Sequence of chain 1.A:
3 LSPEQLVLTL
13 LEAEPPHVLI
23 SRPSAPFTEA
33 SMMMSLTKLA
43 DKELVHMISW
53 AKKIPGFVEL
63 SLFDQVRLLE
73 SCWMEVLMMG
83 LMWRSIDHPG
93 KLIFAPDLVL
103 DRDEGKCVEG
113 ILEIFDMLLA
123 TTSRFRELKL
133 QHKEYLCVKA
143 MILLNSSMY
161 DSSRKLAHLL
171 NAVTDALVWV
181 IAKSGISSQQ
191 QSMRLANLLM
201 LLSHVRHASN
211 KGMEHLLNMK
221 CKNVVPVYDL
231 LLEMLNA

Binding-site contacts:
Ligand atom C1 contacts residue LEU79 of chain 1.A at 4.0 Å (hydrophobic).
Ligand atom N11 contacts residue MET80 of chain 1.A at 3.6 Å.
Ligand atom C2 contacts residue LEU83 of chain 1.A at 4.1 Å (hydrophobic).
Ligand atom C15 contacts residue ILE113 of chain 1.A at 3.8 Å (hydrophobic).
Ligand atom O23 contacts residue GLY212 of chain 1.A at 3.9 Å.
Ligand atom C6 contacts residue GLU45 of chain 1.A at 3.2 Å.
Ligand atom O10 contacts residue MET80 of chain 1.A at 3.9 Å.
Ligand atom O22 contacts residue HIS215 of chain 1.A at 3.2 Å (h-bond).
Ligand atom O10 contacts residue LEU83 of chain 1.A at 3.7 Å.
Ligand atom O23 contacts residue MET80 of chain 1.A at 3.6 Å.
Ligand atom N11 contacts residue LEU120 of chain 1.A at 4.0 Å.
Ligand atom O22 contacts residue MET35 of chain 1.A at 3.8 Å.
Ligand atom O10 contacts residue LEU120 of chain 1.A at 4.0 Å.
Ligand atom O22 contacts residue ILE113 of chain 1.A at 4.1 Å.
Ligand atom C4 contacts residue PHE96 of chain 1.A at 4.0 Å (hydrophobic).
Ligand atom O24 contacts residue ARG86 of chain 1.A at 3.7 Å.
Ligand atom O23 contacts residue ILE116 of chain 1.A at 3.6 Å.
Ligand atom C5 contacts residue ALA42 of chain 1.A at 4.1 Å (hydrophobic).
Ligand atom C2 contacts residue PHE96 of chain 1.A at 4.1 Å (hydrophobic).
Ligand atom C1 contacts residue GLU45 of chain 1.A at 3.2 Å.
Ligand atom O24 contacts residue LEU79 of chain 1.A at 4.0 Å.
Ligand atom C16 contacts residue HIS215 of chain 1.A at 4.1 Å.
Ligand atom O22 contacts residue LEU216 of chain 1.A at 3.6 Å.
Ligand atom C6 contacts residue LEU38 of chain 1.A at 4.2 Å (hydrophobic).
Ligand atom C3 contacts residue PHE96 of chain 1.A at 3.8 Å (hydrophobic).
Ligand atom C16 contacts residue LEU216 of chain 1.A at 4.1 Å (hydrophobic).
Ligand atom C3 contacts residue LEU83 of chain 1.A at 4.2 Å (hydrophobic).
Ligand atom C18 contacts residue LEU38 of chain 1.A at 3.7 Å (hydrophobic).
Ligand atom C15 contacts residue GLY212 of chain 1.A at 3.7 Å.
Ligand atom C6 contacts residue LEU41 of chain 1.A at 4.0 Å (hydrophobic).
Ligand atom C17 contacts residue LEU216 of chain 1.A at 4.0 Å (hydrophobic).
Ligand atom C5 contacts residue LEU38 of chain 1.A at 3.9 Å (hydrophobic).
Ligand atom C16 contacts residue ILE113 of chain 1.A at 3.9 Å (hydrophobic).
Ligand atom C6 contacts residue LEU79 of chain 1.A at 4.1 Å (hydrophobic).
Ligand atom C2 contacts residue LEU79 of chain 1.A at 3.8 Å (hydrophobic).
Ligand atom C17 contacts residue LEU38 of chain 1.A at 4.0 Å (hydrophobic).
Ligand atom O24 contacts residue GLU45 of chain 1.A at 2.4 Å (salt-bridge).
Ligand atom C6 contacts residue ALA42 of chain 1.A at 4.0 Å (hydrophobic).
Ligand atom O10 contacts residue PHE96 of chain 1.A at 4.0 Å.
Ligand atom O24 contacts residue LEU41 of chain 1.A at 4.0 Å.

This small molecule binds to this protein.
Small molecule (SMILES): Oc1ccc(-c2noc3cc(O)ccc23)c(O)c1